A small-molecule ligand and the protein it binds are described below.
Small molecule (SMILES): CC(=O)N[C@H]1[C@H](O[C@H]2[C@H](O)[C@@H](NC(C)=O)CO[C@@H]2CO)O[C@H](CO)[C@@H](O[C@@H]2O[C@H](CO)[C@@H](O)[C@H](O)[C@@H]2O)[C@@H]1O

Binding-site contacts:
Ligand atom O6 contacts residue TYR119 of chain 1.C at 4.4 Å.
Ligand atom C1 contacts residue ASN121 of chain 1.C at 1.4 Å.
Ligand atom C5 contacts residue TYR119 of chain 1.C at 3.4 Å (hydrophobic).
Ligand atom O7 contacts residue TYR119 of chain 1.C at 3.1 Å (h-bond).
Ligand atom C7 contacts residue TYR119 of chain 1.C at 4.3 Å (hydrophobic).
Ligand atom O5 contacts residue TYR119 of chain 1.C at 4.0 Å.
Ligand atom C4 contacts residue TYR119 of chain 1.C at 3.8 Å (hydrophobic).
Ligand atom C1 contacts residue TYR119 of chain 1.C at 3.7 Å (hydrophobic).
Ligand atom O5 contacts residue ASN121 of chain 1.C at 2.4 Å (h-bond).
Ligand atom C6 contacts residue TYR119 of chain 1.C at 4.5 Å (hydrophobic).
Ligand atom C3 contacts residue ASN121 of chain 1.C at 3.8 Å.
Ligand atom O4 contacts residue TYR119 of chain 1.C at 3.8 Å.
Ligand atom C7 contacts residue ASN121 of chain 1.C at 3.5 Å.
Ligand atom C4 contacts residue ASN121 of chain 1.C at 4.2 Å.
Ligand atom C2 contacts residue TYR119 of chain 1.C at 4.3 Å (hydrophobic).
Ligand atom C3 contacts residue TYR119 of chain 1.C at 3.6 Å (hydrophobic).
Ligand atom C6 contacts residue ASN121 of chain 1.C at 4.5 Å.
Ligand atom N2 contacts residue ASN121 of chain 1.C at 2.9 Å (h-bond).
Ligand atom C2 contacts residue ASN121 of chain 1.C at 2.4 Å.
Ligand atom O7 contacts residue ASN121 of chain 1.C at 3.7 Å.
Ligand atom C5 contacts residue ASN121 of chain 1.C at 3.7 Å.

Sequence of chain 1.C:
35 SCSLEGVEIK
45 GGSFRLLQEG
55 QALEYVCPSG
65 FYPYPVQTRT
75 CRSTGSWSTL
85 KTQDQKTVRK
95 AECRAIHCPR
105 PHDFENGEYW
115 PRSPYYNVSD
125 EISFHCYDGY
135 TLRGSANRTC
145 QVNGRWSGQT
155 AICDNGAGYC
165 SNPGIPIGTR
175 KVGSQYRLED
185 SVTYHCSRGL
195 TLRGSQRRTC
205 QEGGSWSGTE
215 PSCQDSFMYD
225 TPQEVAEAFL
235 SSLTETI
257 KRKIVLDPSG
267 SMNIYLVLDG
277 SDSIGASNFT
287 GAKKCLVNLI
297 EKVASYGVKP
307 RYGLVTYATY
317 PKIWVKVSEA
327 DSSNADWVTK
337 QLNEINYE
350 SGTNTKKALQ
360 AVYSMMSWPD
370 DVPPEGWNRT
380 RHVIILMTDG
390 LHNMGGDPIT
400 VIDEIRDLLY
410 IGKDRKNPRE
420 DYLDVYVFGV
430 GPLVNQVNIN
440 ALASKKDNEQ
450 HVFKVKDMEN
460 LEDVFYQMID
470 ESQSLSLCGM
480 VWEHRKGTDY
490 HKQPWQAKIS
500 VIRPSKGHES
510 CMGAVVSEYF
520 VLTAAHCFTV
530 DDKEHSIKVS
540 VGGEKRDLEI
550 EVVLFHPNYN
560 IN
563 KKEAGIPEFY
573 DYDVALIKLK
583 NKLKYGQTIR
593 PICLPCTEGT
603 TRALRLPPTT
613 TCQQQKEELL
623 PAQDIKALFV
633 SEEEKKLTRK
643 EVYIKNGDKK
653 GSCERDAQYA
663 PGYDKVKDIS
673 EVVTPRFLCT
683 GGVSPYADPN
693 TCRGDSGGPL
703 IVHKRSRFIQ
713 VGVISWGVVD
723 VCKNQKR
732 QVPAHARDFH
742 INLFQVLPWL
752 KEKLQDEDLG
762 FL